Binding-site contacts:
Ligand atom C5 contacts residue ASP323 of chain 1.C at 4.2 Å.
Ligand atom O3 contacts residue THR358 of chain 1.C at 3.1 Å.
Ligand atom C5 contacts residue ASN328 of chain 1.C at 3.7 Å.
Ligand atom C2 contacts residue ASN328 of chain 1.C at 2.6 Å.
Ligand atom C5 contacts residue SER324 of chain 1.C at 3.9 Å.
Ligand atom C6 contacts residue THR330 of chain 1.C at 4.3 Å.
Ligand atom O5 contacts residue THR330 of chain 1.C at 4.2 Å.
Ligand atom C6 contacts residue ASP323 of chain 1.C at 3.2 Å.
Ligand atom O4 contacts residue ASP323 of chain 1.C at 4.0 Å.
Ligand atom C6 contacts residue ASP323 of chain 1.C at 4.2 Å.
Ligand atom C8 contacts residue ASN328 of chain 1.C at 3.2 Å.
Ligand atom C4 contacts residue SER324 of chain 1.C at 3.8 Å.
Ligand atom C6 contacts residue SER324 of chain 1.C at 3.7 Å.
Ligand atom C2 contacts residue ASP323 of chain 1.C at 4.2 Å.
Ligand atom C4 contacts residue ASN328 of chain 1.C at 4.3 Å.
Ligand atom N2 contacts residue ASN328 of chain 1.C at 2.9 Å (h-bond).
Ligand atom O5 contacts residue SER324 of chain 1.C at 3.5 Å (h-bond).
Ligand atom C8 contacts residue SER326 of chain 1.C at 4.2 Å.
Ligand atom C1 contacts residue ASN328 of chain 1.C at 1.5 Å.
Ligand atom C7 contacts residue THR358 of chain 1.C at 4.0 Å.
Ligand atom N2 contacts residue THR358 of chain 1.C at 3.2 Å (h-bond).
Ligand atom O6 contacts residue ASP323 of chain 1.C at 2.8 Å (salt-bridge).
Ligand atom O5 contacts residue ASN328 of chain 1.C at 2.4 Å (h-bond).
Ligand atom C7 contacts residue ASN328 of chain 1.C at 3.4 Å.
Ligand atom C3 contacts residue ASN328 of chain 1.C at 3.8 Å.
Ligand atom O5 contacts residue ASN331 of chain 1.C at 3.7 Å.
Ligand atom C2 contacts residue THR358 of chain 1.C at 4.0 Å.
Ligand atom C2 contacts residue THR360 of chain 1.C at 3.5 Å.
Ligand atom C3 contacts residue THR360 of chain 1.C at 3.6 Å.
Ligand atom O6 contacts residue THR330 of chain 1.C at 4.2 Å.
Ligand atom C1 contacts residue THR360 of chain 1.C at 3.2 Å.
Ligand atom O2 contacts residue ASP323 of chain 1.C at 3.5 Å (salt-bridge).
Ligand atom O7 contacts residue LEU325 of chain 1.C at 3.1 Å.
Ligand atom C5 contacts residue ASP323 of chain 1.C at 4.0 Å.
Ligand atom C7 contacts residue LEU325 of chain 1.C at 4.1 Å (hydrophobic).
Ligand atom C3 contacts residue THR358 of chain 1.C at 3.5 Å.
Ligand atom O3 contacts residue ASP323 of chain 1.C at 4.3 Å.
Ligand atom N2 contacts residue THR360 of chain 1.C at 3.2 Å (h-bond).
Ligand atom C2 contacts residue SER324 of chain 1.C at 4.1 Å.
Ligand atom C8 contacts residue VAL350 of chain 1.C at 4.3 Å (hydrophobic).

Sequence of chain 1.C:
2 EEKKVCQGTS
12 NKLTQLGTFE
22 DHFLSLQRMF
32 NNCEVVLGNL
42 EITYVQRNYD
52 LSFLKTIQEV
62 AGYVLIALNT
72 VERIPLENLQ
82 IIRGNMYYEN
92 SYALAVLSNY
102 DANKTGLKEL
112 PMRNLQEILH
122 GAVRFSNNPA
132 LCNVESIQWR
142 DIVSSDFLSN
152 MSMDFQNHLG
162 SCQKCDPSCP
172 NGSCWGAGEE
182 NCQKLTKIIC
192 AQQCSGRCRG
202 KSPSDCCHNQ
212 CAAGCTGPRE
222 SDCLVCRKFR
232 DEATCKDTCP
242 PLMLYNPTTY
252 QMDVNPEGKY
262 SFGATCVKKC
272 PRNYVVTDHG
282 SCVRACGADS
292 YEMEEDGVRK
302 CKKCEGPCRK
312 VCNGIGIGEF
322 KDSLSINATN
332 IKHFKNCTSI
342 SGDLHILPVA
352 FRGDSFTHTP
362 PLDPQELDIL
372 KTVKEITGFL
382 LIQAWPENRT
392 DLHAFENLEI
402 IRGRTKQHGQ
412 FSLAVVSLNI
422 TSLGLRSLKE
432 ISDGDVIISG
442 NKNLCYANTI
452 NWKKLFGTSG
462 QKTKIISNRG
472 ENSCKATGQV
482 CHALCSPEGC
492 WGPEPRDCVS

A small-molecule ligand and the protein it binds are described below.
Small molecule (SMILES): CC(=O)N[C@H]1[C@H](O[C@H]2[C@H](O)[C@@H](NC(C)=O)CO[C@@H]2CO)O[C@H](CO)[C@@H](O[C@@H]2O[C@H](CO)[C@@H](O)[C@H](O[C@H]3O[C@H](CO)[C@@H](O)[C@H](O)[C@@H]3O)[C@@H]2O)[C@@H]1O

Sequence of chain 1.G:
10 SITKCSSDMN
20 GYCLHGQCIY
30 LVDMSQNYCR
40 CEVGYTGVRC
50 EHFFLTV